The protein below binds the small molecule below.
Small molecule (SMILES): CC(=O)N[C@H]1[C@H](O[C@H]2[C@H](O)[C@@H](NC(C)=O)CO[C@@H]2CO[C@@H]2O[C@@H](C)[C@@H](O)[C@@H](O)[C@@H]2O)O[C@H](CO[C@@H]2O[C@@H](C)[C@@H](O)[C@@H](O)[C@@H]2O)[C@@H](O[C@@H]2O[C@H](CO)[C@@H](O)[C@H](O[C@H]3O[C@H](CO)[C@@H](O)[C@H](O)[C@@H]3O)[C@@H]2O)[C@@H]1O

Binding-site contacts:
Ligand atom C1 contacts residue ASN131 of chain 1.D at 1.4 Å.
Ligand atom O7 contacts residue ASN131 of chain 1.D at 3.4 Å (h-bond).
Ligand atom N2 contacts residue ASN131 of chain 1.D at 2.6 Å (h-bond).
Ligand atom C7 contacts residue ASN131 of chain 1.D at 3.1 Å.
Ligand atom C8 contacts residue ASN131 of chain 1.D at 4.2 Å.
Ligand atom C4 contacts residue ASN131 of chain 1.D at 4.3 Å.
Ligand atom C3 contacts residue ASN131 of chain 1.D at 3.7 Å.
Ligand atom C4 contacts residue LYS173 of chain 1.D at 4.3 Å.
Ligand atom C2 contacts residue ASN131 of chain 1.D at 2.3 Å.
Ligand atom C5 contacts residue ASN131 of chain 1.D at 3.7 Å.
Ligand atom O5 contacts residue ASN131 of chain 1.D at 2.5 Å (h-bond).

Sequence of chain 1.D:
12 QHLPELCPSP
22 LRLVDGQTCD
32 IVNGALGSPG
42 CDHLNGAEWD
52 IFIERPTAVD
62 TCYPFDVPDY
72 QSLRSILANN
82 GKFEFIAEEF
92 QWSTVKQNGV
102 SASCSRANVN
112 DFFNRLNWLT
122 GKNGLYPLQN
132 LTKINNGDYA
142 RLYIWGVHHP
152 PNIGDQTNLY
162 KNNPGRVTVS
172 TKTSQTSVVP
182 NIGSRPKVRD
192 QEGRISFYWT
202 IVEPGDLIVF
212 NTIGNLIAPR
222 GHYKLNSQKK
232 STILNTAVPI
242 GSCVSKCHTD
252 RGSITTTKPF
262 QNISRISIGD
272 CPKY